Sequence of chain 2.C:
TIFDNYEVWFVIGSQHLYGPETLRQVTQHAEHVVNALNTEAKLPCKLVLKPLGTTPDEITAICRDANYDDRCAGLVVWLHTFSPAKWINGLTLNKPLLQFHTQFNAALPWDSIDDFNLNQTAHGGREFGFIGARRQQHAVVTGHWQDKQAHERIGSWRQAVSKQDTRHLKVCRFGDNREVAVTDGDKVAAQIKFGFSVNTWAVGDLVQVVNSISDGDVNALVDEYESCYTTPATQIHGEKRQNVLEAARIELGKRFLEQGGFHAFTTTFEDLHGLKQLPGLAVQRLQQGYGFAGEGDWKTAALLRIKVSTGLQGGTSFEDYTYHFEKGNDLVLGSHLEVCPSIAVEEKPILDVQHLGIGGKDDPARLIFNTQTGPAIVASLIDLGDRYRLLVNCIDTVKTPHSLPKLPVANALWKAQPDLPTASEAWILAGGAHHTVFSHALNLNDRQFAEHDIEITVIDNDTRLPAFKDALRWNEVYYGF

Sequence of chain 2.B:
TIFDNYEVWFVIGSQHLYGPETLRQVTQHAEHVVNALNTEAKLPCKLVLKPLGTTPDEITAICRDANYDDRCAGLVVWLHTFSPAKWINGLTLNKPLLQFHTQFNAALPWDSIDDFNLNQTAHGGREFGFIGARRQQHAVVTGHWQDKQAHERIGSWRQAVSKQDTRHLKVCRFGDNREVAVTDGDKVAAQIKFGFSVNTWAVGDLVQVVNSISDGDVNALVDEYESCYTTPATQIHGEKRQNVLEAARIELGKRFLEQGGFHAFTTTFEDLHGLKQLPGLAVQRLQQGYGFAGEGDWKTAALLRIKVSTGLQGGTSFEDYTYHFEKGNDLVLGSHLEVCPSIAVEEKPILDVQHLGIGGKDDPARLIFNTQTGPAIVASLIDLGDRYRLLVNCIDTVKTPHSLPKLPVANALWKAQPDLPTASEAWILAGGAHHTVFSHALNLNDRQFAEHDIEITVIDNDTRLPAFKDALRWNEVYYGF

This protein binds this small molecule.
Small molecule (SMILES): OC[C@@H](O)C(O)[C@@H](O)CO

Binding-site contacts:
Ligand atom O5 contacts residue HIS350 of chain 2.B at 4.0 Å.
Ligand atom O2 contacts residue MSE185 of chain 2.B at 3.0 Å.
Ligand atom O1 contacts residue PHE279 of chain 2.B at 4.2 Å.
Ligand atom O1 contacts residue PHE83 of chain 2.C at 3.8 Å.
Ligand atom O5 contacts residue GLU333 of chain 2.B at 2.2 Å (salt-bridge).
Ligand atom C5 contacts residue MN1 of chain 2.F at 3.4 Å.
Ligand atom C5 contacts residue GLU333 of chain 2.B at 3.0 Å.
Ligand atom C5 contacts residue PHE83 of chain 2.C at 4.3 Å (hydrophobic).
Ligand atom O3 contacts residue HIS128 of chain 2.C at 3.3 Å (h-bond).
Ligand atom O3 contacts residue PHE83 of chain 2.C at 4.0 Å.
Ligand atom C1 contacts residue TYR19 of chain 2.C at 3.0 Å (hydrophobic).
Ligand atom O3 contacts residue TYR19 of chain 2.C at 4.0 Å.
Ligand atom O5 contacts residue HIS450 of chain 2.B at 3.2 Å (h-bond).
Ligand atom C2 contacts residue GLU306 of chain 2.B at 4.3 Å.
Ligand atom C5 contacts residue GLU306 of chain 2.B at 3.6 Å.
Ligand atom O2 contacts residue PHE279 of chain 2.B at 3.0 Å.
Ligand atom O5 contacts residue GLU306 of chain 2.B at 3.2 Å (salt-bridge).
Ligand atom C3 contacts residue GLN125 of chain 2.C at 4.0 Å.
Ligand atom C2 contacts residue PHE83 of chain 2.C at 3.7 Å (hydrophobic).
Ligand atom O5 contacts residue MN1 of chain 2.F at 2.2 Å.
Ligand atom O5 contacts residue HIS449 of chain 2.B at 3.0 Å.
Ligand atom O4 contacts residue GLU333 of chain 2.B at 3.2 Å (salt-bridge).
Ligand atom O2 contacts residue GLU306 of chain 2.B at 3.6 Å (salt-bridge).
Ligand atom C5 contacts residue HIS449 of chain 2.B at 3.9 Å.
Ligand atom C4 contacts residue MN1 of chain 2.F at 3.5 Å.
Ligand atom O1 contacts residue TYR19 of chain 2.C at 3.6 Å (h-bond).
Ligand atom C2 contacts residue TYR19 of chain 2.C at 4.3 Å (hydrophobic).
Ligand atom C4 contacts residue GLU333 of chain 2.B at 3.8 Å.
Ligand atom C5 contacts residue HIS128 of chain 2.C at 4.1 Å.
Ligand atom C2 contacts residue MSE185 of chain 2.B at 3.9 Å.
Ligand atom C3 contacts residue GLU306 of chain 2.B at 4.4 Å.
Ligand atom C1 contacts residue GLN125 of chain 2.C at 4.2 Å.
Ligand atom O4 contacts residue MN1 of chain 2.F at 3.3 Å.
Ligand atom O1 contacts residue MSE185 of chain 2.B at 3.8 Å.
Ligand atom C4 contacts residue GLU306 of chain 2.B at 3.4 Å.
Ligand atom O3 contacts residue GLN125 of chain 2.C at 2.8 Å (h-bond).
Ligand atom O4 contacts residue HIS350 of chain 2.B at 3.9 Å.
Ligand atom C1 contacts residue PHE83 of chain 2.C at 3.6 Å (hydrophobic).
Ligand atom O4 contacts residue GLU306 of chain 2.B at 4.2 Å.
Ligand atom O1 contacts residue GLN16 of chain 2.C at 3.6 Å (h-bond).